Binding-site contacts:
Ligand atom C8 contacts residue PHE121 of chain 1.E at 3.8 Å (hydrophobic).
Ligand atom C8 contacts residue SER120 of chain 1.E at 3.3 Å.
Ligand atom C3 contacts residue ASN122 of chain 1.E at 3.8 Å.
Ligand atom O5 contacts residue ASN122 of chain 1.E at 2.3 Å (h-bond).
Ligand atom C1 contacts residue ASN122 of chain 1.E at 1.4 Å.
Ligand atom N2 contacts residue LYS133 of chain 1.E at 4.2 Å.
Ligand atom O7 contacts residue GLN100 of chain 1.E at 3.1 Å.
Ligand atom N2 contacts residue ASN122 of chain 1.E at 3.0 Å (h-bond).
Ligand atom C8 contacts residue GLN100 of chain 1.E at 3.0 Å.
Ligand atom C7 contacts residue GLN100 of chain 1.E at 3.1 Å.
Ligand atom C2 contacts residue ASN122 of chain 1.E at 2.5 Å.
Ligand atom C7 contacts residue ASN122 of chain 1.E at 3.9 Å.
Ligand atom C5 contacts residue ASN122 of chain 1.E at 3.6 Å.
Ligand atom C4 contacts residue ASN122 of chain 1.E at 4.2 Å.
Ligand atom O3 contacts residue GLN100 of chain 1.E at 3.7 Å.
Ligand atom O7 contacts residue ASN122 of chain 1.E at 4.3 Å.
Ligand atom N2 contacts residue GLN100 of chain 1.E at 3.9 Å.

Sequence of chain 1.E:
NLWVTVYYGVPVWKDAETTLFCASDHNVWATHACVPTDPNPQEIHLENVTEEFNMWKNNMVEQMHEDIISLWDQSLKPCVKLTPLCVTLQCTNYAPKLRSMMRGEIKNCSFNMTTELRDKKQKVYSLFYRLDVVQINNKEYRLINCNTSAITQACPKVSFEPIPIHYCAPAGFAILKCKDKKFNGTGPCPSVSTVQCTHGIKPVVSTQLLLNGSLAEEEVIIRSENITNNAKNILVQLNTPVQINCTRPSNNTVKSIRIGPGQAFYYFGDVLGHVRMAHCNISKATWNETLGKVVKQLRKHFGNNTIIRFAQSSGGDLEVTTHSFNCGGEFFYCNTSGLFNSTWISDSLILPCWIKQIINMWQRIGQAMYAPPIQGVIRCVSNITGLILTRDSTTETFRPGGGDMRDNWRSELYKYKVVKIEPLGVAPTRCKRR

A protein and the small-molecule ligand that binds it are described below.
Small molecule (SMILES): CC(=O)N[C@@H]1[C@@H](O)[C@H](O)[C@@H](CO)O[C@H]1O